Binding-site contacts:
Ligand atom N2 contacts residue ASN255 of chain 1.C at 3.1 Å (h-bond).
Ligand atom C8 contacts residue VAL253 of chain 1.C at 3.8 Å (hydrophobic).
Ligand atom C1 contacts residue TRP161 of chain 1.C at 3.9 Å (hydrophobic).
Ligand atom C5 contacts residue ASN255 of chain 1.C at 3.7 Å.
Ligand atom C7 contacts residue ASN255 of chain 1.C at 3.2 Å.
Ligand atom C5 contacts residue TRP161 of chain 1.C at 4.0 Å (hydrophobic).
Ligand atom O5 contacts residue ASN255 of chain 1.C at 2.4 Å (h-bond).
Ligand atom N2 contacts residue TRP161 of chain 1.C at 4.3 Å.
Ligand atom C1 contacts residue ASN255 of chain 1.C at 1.5 Å.
Ligand atom O5 contacts residue TRP161 of chain 1.C at 4.2 Å.
Ligand atom C3 contacts residue ASN255 of chain 1.C at 3.9 Å.
Ligand atom C8 contacts residue ASN255 of chain 1.C at 3.7 Å.
Ligand atom C3 contacts residue TRP161 of chain 1.C at 4.5 Å (hydrophobic).
Ligand atom C4 contacts residue ASN255 of chain 1.C at 4.3 Å.
Ligand atom C2 contacts residue ASN255 of chain 1.C at 2.6 Å.
Ligand atom O7 contacts residue ASN255 of chain 1.C at 3.3 Å (h-bond).

A small-molecule ligand and the protein it binds are described below.
Small molecule (SMILES): CC(=O)N[C@@H]1[C@@H](O)[C@H](O)[C@@H](CO)O[C@H]1O

Sequence of chain 1.C:
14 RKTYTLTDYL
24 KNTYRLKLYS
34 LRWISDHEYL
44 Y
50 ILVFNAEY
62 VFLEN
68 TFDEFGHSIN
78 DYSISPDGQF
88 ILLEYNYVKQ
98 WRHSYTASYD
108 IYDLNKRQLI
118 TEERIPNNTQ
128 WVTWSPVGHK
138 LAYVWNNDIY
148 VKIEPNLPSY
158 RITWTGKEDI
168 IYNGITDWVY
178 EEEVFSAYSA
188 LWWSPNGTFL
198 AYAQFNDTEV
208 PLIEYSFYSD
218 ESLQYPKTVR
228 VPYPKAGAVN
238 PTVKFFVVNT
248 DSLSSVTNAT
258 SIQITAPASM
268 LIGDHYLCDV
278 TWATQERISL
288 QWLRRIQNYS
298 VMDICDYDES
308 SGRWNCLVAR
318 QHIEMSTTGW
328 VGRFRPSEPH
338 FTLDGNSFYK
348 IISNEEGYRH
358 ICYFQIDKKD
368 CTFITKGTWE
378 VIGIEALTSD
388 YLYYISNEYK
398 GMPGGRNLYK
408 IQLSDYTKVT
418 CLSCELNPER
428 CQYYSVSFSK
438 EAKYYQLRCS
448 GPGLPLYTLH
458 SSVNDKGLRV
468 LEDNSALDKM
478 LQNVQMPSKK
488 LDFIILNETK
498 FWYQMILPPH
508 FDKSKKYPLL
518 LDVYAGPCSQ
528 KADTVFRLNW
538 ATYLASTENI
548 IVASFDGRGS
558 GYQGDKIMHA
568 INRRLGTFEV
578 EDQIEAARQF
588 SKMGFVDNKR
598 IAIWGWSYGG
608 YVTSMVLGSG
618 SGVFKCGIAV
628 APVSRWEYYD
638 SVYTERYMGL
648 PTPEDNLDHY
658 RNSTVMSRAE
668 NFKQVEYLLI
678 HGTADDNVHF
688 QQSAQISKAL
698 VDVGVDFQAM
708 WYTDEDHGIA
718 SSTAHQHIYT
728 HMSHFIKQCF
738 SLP